A small-molecule ligand and the protein it binds are described below.
Small molecule (SMILES): CC(=O)N[C@@H]1[C@@H](O)[C@H](O)[C@@H](CO)O[C@H]1O

Binding-site contacts:
Ligand atom O7 contacts residue GLN100 of chain 1.E at 4.1 Å.
Ligand atom C5 contacts residue ASN122 of chain 1.E at 3.6 Å.
Ligand atom C2 contacts residue ASN122 of chain 1.E at 2.5 Å.
Ligand atom C8 contacts residue GLN100 of chain 1.E at 3.9 Å.
Ligand atom O7 contacts residue THR98 of chain 1.E at 4.3 Å.
Ligand atom C7 contacts residue GLN100 of chain 1.E at 4.3 Å.
Ligand atom C4 contacts residue ASN122 of chain 1.E at 4.2 Å.
Ligand atom C1 contacts residue ASN122 of chain 1.E at 1.4 Å.
Ligand atom C3 contacts residue ASN122 of chain 1.E at 3.8 Å.
Ligand atom C8 contacts residue PHE121 of chain 1.E at 3.5 Å (hydrophobic).
Ligand atom C8 contacts residue SER120 of chain 1.E at 3.3 Å.
Ligand atom C7 contacts residue ASN122 of chain 1.E at 3.6 Å.
Ligand atom N2 contacts residue ASN122 of chain 1.E at 3.0 Å (h-bond).
Ligand atom C8 contacts residue ASN122 of chain 1.E at 4.2 Å.
Ligand atom C7 contacts residue PHE121 of chain 1.E at 4.3 Å (hydrophobic).
Ligand atom C7 contacts residue SER120 of chain 1.E at 4.5 Å.
Ligand atom O5 contacts residue ASN122 of chain 1.E at 2.3 Å (h-bond).
Ligand atom O7 contacts residue ASN122 of chain 1.E at 3.8 Å.

Sequence of chain 1.E:
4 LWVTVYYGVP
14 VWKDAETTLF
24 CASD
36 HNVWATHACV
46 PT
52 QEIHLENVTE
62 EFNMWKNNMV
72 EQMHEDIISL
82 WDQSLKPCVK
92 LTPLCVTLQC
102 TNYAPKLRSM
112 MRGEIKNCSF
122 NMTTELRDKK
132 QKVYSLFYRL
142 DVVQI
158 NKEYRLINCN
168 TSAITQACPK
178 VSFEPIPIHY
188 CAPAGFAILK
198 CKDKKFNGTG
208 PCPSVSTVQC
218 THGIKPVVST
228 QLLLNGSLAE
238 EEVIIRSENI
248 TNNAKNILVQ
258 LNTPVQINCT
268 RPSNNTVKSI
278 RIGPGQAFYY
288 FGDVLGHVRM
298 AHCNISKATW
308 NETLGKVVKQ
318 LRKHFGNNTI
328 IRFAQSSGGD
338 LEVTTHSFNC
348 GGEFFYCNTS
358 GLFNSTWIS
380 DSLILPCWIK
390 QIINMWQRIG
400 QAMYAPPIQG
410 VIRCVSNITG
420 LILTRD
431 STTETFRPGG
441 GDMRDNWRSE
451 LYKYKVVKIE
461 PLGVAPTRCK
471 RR